This protein binds this small molecule.
Small molecule (SMILES): C[C@H](O)[C@H](N)[C@@H]1O[C@](O)(C(=O)O)C[C@H](O)[C@@H]1N

Sequence of chain 1.D:
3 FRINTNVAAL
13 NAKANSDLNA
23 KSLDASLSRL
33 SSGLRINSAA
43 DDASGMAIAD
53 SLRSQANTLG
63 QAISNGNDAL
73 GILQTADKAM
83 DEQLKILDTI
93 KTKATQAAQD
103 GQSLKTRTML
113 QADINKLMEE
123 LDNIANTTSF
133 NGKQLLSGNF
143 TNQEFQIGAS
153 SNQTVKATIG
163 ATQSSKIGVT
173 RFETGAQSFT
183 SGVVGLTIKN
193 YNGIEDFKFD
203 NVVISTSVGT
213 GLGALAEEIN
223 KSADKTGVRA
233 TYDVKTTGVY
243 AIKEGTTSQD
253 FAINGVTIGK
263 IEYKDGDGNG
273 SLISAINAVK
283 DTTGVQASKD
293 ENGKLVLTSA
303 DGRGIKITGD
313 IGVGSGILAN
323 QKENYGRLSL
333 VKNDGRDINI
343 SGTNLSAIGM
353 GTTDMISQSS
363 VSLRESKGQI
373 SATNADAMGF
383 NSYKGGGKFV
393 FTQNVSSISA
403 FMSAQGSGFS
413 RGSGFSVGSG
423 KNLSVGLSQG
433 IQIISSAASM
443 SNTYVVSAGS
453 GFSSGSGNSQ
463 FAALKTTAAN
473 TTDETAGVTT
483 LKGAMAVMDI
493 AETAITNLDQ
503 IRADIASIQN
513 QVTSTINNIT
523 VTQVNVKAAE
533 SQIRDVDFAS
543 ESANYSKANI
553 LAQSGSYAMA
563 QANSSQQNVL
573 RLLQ

Binding-site contacts:
Ligand atom C3 contacts residue GLY344 of chain 1.D at 4.3 Å.
Ligand atom O1A contacts residue SER343 of chain 1.D at 2.5 Å (h-bond).
Ligand atom O8 contacts residue SER343 of chain 1.D at 4.3 Å.
Ligand atom O6 contacts residue SER343 of chain 1.D at 2.2 Å (h-bond).
Ligand atom C3 contacts residue SER343 of chain 1.D at 2.7 Å.
Ligand atom C4 contacts residue SER343 of chain 1.D at 3.4 Å.
Ligand atom C7 contacts residue SER343 of chain 1.D at 4.3 Å.
Ligand atom O1B contacts residue LYS191 of chain 1.D at 3.9 Å.
Ligand atom C1 contacts residue LYS191 of chain 1.D at 4.3 Å.
Ligand atom C1 contacts residue SER343 of chain 1.D at 2.3 Å.
Ligand atom C2 contacts residue SER343 of chain 1.D at 1.4 Å.
Ligand atom O1B contacts residue SER343 of chain 1.D at 3.4 Å (h-bond).
Ligand atom C6 contacts residue SER343 of chain 1.D at 3.0 Å.
Ligand atom O1A contacts residue LYS191 of chain 1.D at 4.2 Å.
Ligand atom O6 contacts residue LYS191 of chain 1.D at 4.4 Å.
Ligand atom C5 contacts residue SER343 of chain 1.D at 3.8 Å.
Ligand atom O1A contacts residue GLY344 of chain 1.D at 4.0 Å.